This small molecule binds to this protein.
Small molecule (SMILES): NCCc1c[nH]c2ccc(O)cc12

Binding-site contacts:
Ligand atom NZ contacts residue VAL19 of chain 1.B at 4.2 Å.
Ligand atom CA contacts residue VAL19 of chain 1.B at 4.3 Å (hydrophobic).
Ligand atom CD2 contacts residue VAL43 of chain 1.B at 4.1 Å (hydrophobic).
Ligand atom CZ2 contacts residue VAL84 of chain 1.B at 3.8 Å (hydrophobic).
Ligand atom NE1 contacts residue TRP118 of chain 1.B at 3.5 Å.
Ligand atom CD1 contacts residue MET108 of chain 1.B at 3.8 Å (hydrophobic).
Ligand atom NE1 contacts residue GLU116 of chain 1.B at 4.4 Å.
Ligand atom CZ2 contacts residue ILE82 of chain 1.B at 4.0 Å (hydrophobic).
Ligand atom CA contacts residue SER18 of chain 1.B at 3.6 Å.
Ligand atom CA contacts residue MET108 of chain 1.B at 3.3 Å (hydrophobic).
Ligand atom NZ contacts residue SER18 of chain 1.B at 2.8 Å (h-bond).
Ligand atom NZ contacts residue MET108 of chain 1.B at 4.2 Å.
Ligand atom CE3 contacts residue VAL43 of chain 1.B at 3.8 Å (hydrophobic).
Ligand atom NE1 contacts residue THR95 of chain 1.B at 4.3 Å.
Ligand atom CE2 contacts residue TRP118 of chain 1.B at 4.5 Å (hydrophobic).
Ligand atom OH contacts residue VAL19 of chain 1.B at 4.3 Å.
Ligand atom CA contacts residue ASP106 of chain 1.B at 4.1 Å.
Ligand atom CZ3 contacts residue ILE82 of chain 1.B at 4.1 Å (hydrophobic).
Ligand atom CH2 contacts residue PHE58 of chain 1.B at 3.9 Å (hydrophobic).
Ligand atom CG contacts residue MET108 of chain 1.B at 3.8 Å (hydrophobic).
Ligand atom CB contacts residue MET108 of chain 1.B at 3.8 Å (hydrophobic).
Ligand atom OH contacts residue PHE58 of chain 1.B at 3.6 Å.
Ligand atom CB contacts residue TRP118 of chain 1.B at 4.1 Å (hydrophobic).
Ligand atom CH2 contacts residue ILE82 of chain 1.B at 3.7 Å (hydrophobic).
Ligand atom CE2 contacts residue VAL43 of chain 1.B at 4.5 Å (hydrophobic).
Ligand atom CE2 contacts residue ILE82 of chain 1.B at 4.5 Å (hydrophobic).
Ligand atom CH2 contacts residue VAL43 of chain 1.B at 4.4 Å (hydrophobic).
Ligand atom CD1 contacts residue TRP118 of chain 1.B at 3.2 Å (hydrophobic).
Ligand atom CB contacts residue VAL43 of chain 1.B at 3.9 Å (hydrophobic).
Ligand atom OH contacts residue VAL75 of chain 1.B at 3.8 Å.
Ligand atom CZ3 contacts residue PHE58 of chain 1.B at 4.0 Å (hydrophobic).
Ligand atom CB contacts residue TYR27 of chain 1.B at 4.3 Å (hydrophobic).
Ligand atom CA contacts residue ILE82 of chain 1.B at 4.5 Å (hydrophobic).
Ligand atom NZ contacts residue ASP106 of chain 1.B at 3.2 Å (salt-bridge).
Ligand atom CH2 contacts residue VAL84 of chain 1.B at 3.4 Å (hydrophobic).
Ligand atom CE3 contacts residue VAL19 of chain 1.B at 4.4 Å (hydrophobic).
Ligand atom CG contacts residue VAL43 of chain 1.B at 4.2 Å (hydrophobic).
Ligand atom CG contacts residue TRP118 of chain 1.B at 4.1 Å (hydrophobic).
Ligand atom NZ contacts residue TYR27 of chain 1.B at 3.6 Å.
Ligand atom CZ3 contacts residue VAL43 of chain 1.B at 4.2 Å (hydrophobic).

Sequence of chain 1.B:
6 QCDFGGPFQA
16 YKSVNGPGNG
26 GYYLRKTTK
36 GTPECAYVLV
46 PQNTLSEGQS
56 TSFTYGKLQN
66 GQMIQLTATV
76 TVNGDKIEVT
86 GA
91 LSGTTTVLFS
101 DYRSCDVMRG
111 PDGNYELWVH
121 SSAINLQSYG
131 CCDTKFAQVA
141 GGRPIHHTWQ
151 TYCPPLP